A small-molecule ligand and the protein it binds are described below.
Small molecule (SMILES): CC(C)c1nc(CN(C)C(=O)N[C@H](C(=O)N[C@@H](Cc2ccccc2)C[C@H](O)[C@H](Cc2ccccc2)NC(=O)OCc2cncs2)C(C)C)cs1

Binding-site contacts:
Ligand atom C10 contacts residue TYR78 of chain 1.A at 3.4 Å (hydrophobic).
Ligand atom C51 contacts residue SER82 of chain 1.A at 2.8 Å.
Ligand atom C13 contacts residue ASP220 of chain 1.A at 3.2 Å.
Ligand atom O61 contacts residue TYR78 of chain 1.A at 3.4 Å.
Ligand atom C52 contacts residue ASP80 of chain 1.A at 3.3 Å.
Ligand atom C64 contacts residue THR223 of chain 1.A at 2.9 Å.
Ligand atom C6 contacts residue ARG77 of chain 1.A at 3.4 Å.
Ligand atom O41 contacts residue ASP32 of chain 1.A at 2.4 Å (salt-bridge).
Ligand atom C51 contacts residue ASP80 of chain 1.A at 3.1 Å.
Ligand atom C14 contacts residue ASP32 of chain 1.A at 3.1 Å.
Ligand atom C13 contacts residue ASP32 of chain 1.A at 3.6 Å.
Ligand atom O24 contacts residue GLY79 of chain 1.A at 3.5 Å (h-bond).
Ligand atom C68 contacts residue TYR227 of chain 1.A at 3.5 Å (hydrophobic).
Ligand atom N5 contacts residue ASN125 of chain 1.A at 3.2 Å (h-bond).
Ligand atom C15 contacts residue GLY222 of chain 1.A at 3.4 Å.
Ligand atom O76 contacts residue THR224 of chain 1.A at 3.1 Å (h-bond).
Ligand atom C13 contacts residue GLY222 of chain 1.A at 3.5 Å.
Ligand atom C48 contacts residue ILE30 of chain 1.A at 3.6 Å (hydrophobic).
Ligand atom C86 contacts residue ASP114 of chain 1.A at 3.3 Å.
Ligand atom C80 contacts residue THR224 of chain 1.A at 3.5 Å.
Ligand atom C52 contacts residue SER82 of chain 1.A at 3.4 Å.
Ligand atom O76 contacts residue THR223 of chain 1.A at 3.4 Å.
Ligand atom C14 contacts residue GLY222 of chain 1.A at 3.5 Å.
Ligand atom C44 contacts residue GLY222 of chain 1.A at 3.2 Å.
Ligand atom C1 contacts residue ASN125 of chain 1.A at 3.6 Å.
Ligand atom C62 contacts residue THR223 of chain 1.A at 3.6 Å.
Ligand atom C19 contacts residue THR223 of chain 1.A at 3.6 Å.
Ligand atom C75 contacts residue THR224 of chain 1.A at 3.5 Å.
Ligand atom C4 contacts residue ASN125 of chain 1.A at 3.2 Å.
Ligand atom C12 contacts residue ASP220 of chain 1.A at 3.6 Å.
Ligand atom O7 contacts residue TYR78 of chain 1.A at 3.3 Å.
Ligand atom O41 contacts residue ASP220 of chain 1.A at 2.5 Å (salt-bridge).
Ligand atom C95 contacts residue ASP80 of chain 1.A at 3.3 Å.
Ligand atom N11 contacts residue GLY34 of chain 1.A at 3.6 Å.
Ligand atom O61 contacts residue ASP80 of chain 1.A at 3.3 Å (salt-bridge).
Ligand atom O41 contacts residue GLY34 of chain 1.A at 3.1 Å.
Ligand atom C77 contacts residue THR224 of chain 1.A at 3.5 Å.
Ligand atom N58 contacts residue GLY222 of chain 1.A at 2.9 Å (h-bond).
Ligand atom C26 contacts residue ASP220 of chain 1.A at 3.1 Å.
Ligand atom O61 contacts residue GLY79 of chain 1.A at 2.7 Å (h-bond).

Sequence of chain 1.A:
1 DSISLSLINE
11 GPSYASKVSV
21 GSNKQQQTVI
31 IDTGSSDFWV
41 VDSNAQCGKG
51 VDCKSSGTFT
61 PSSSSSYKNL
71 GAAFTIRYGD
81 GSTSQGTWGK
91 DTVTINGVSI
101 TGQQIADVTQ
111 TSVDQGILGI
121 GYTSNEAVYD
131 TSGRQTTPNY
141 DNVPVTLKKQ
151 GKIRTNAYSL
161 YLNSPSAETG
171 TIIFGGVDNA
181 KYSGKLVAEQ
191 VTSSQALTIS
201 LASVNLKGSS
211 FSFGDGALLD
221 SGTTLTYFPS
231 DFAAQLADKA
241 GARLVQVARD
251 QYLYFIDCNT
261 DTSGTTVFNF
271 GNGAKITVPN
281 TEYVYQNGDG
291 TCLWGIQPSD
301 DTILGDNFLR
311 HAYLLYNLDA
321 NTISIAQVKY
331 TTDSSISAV